Binding-site contacts:
Ligand atom BR4 contacts residue LYE1 of chain 1.L at 3.7 Å.
Ligand atom C08 contacts residue LYE1 of chain 1.L at 4.2 Å.
Ligand atom O12 contacts residue LYS97 of chain 1.B at 2.7 Å (salt-bridge).
Ligand atom C06 contacts residue LYE1 of chain 1.L at 3.6 Å.
Ligand atom C14 contacts residue LYE1 of chain 1.L at 4.0 Å.
Ligand atom C13 contacts residue LYS97 of chain 1.B at 4.0 Å.
Ligand atom C11 contacts residue LYS97 of chain 1.B at 3.7 Å.
Ligand atom BR3 contacts residue LYE1 of chain 1.L at 4.1 Å.
Ligand atom C21 contacts residue LYE1 of chain 1.L at 3.7 Å.
Ligand atom BR2 contacts residue LYE1 of chain 1.L at 3.7 Å.
Ligand atom C13 contacts residue LYE1 of chain 1.L at 3.7 Å.
Ligand atom BR3 contacts residue ASN77 of chain 1.B at 4.1 Å.
Ligand atom C20 contacts residue LYE1 of chain 1.L at 4.5 Å.
Ligand atom BR3 contacts residue LYS97 of chain 1.B at 3.3 Å.
Ligand atom C17 contacts residue LYE1 of chain 1.L at 4.4 Å.
Ligand atom O12 contacts residue LYE1 of chain 1.L at 3.5 Å.
Ligand atom C01 contacts residue LYE1 of chain 1.L at 3.5 Å.
Ligand atom BR3 contacts residue LEU75 of chain 1.B at 3.2 Å.
Ligand atom BR3 contacts residue CYS76 of chain 1.B at 3.7 Å.
Ligand atom O29 contacts residue LEU75 of chain 1.B at 4.1 Å.
Ligand atom C22 contacts residue LYE1 of chain 1.L at 3.6 Å.
Ligand atom C10 contacts residue LYE1 of chain 1.L at 3.8 Å.
Ligand atom C11 contacts residue LYE1 of chain 1.L at 3.5 Å.
Ligand atom C07 contacts residue LYE1 of chain 1.L at 4.5 Å.
Ligand atom C09 contacts residue LYE1 of chain 1.L at 4.1 Å.

Sequence of chain 1.B:
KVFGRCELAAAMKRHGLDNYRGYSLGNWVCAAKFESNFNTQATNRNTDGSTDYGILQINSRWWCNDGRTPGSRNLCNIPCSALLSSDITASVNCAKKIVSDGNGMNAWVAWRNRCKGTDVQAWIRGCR

The protein below binds the small molecule below.
Small molecule (SMILES): O=C1C(Br)=CC(=C(c2cc(Br)c(O)c(Br)c2)c2ccccc2S(=O)(=O)O)C=C1Br